This small molecule binds to this protein.
Small molecule (SMILES): CCCCC/C=C\C=C\[C@@H](O)CCCCCCCC(=O)O

Sequence of chain 1.B:
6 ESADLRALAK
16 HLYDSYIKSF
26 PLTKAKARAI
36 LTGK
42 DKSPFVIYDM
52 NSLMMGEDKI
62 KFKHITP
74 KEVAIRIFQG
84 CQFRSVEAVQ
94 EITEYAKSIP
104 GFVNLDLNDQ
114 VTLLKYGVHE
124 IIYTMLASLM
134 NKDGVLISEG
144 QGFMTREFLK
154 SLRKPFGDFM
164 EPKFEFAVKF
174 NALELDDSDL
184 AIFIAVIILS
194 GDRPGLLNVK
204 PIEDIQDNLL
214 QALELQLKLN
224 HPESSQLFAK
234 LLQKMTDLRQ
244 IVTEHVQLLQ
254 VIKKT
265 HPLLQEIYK

Binding-site contacts:
Ligand atom C18 contacts residue PHE159 of chain 1.B at 3.5 Å (hydrophobic).
Ligand atom C10 contacts residue CYS84 of chain 1.B at 3.9 Å (hydrophobic).
Ligand atom O1 contacts residue ARG87 of chain 1.B at 2.9 Å (salt-bridge).
Ligand atom O3 contacts residue LEU129 of chain 1.B at 4.0 Å.
Ligand atom C4 contacts residue ARG87 of chain 1.B at 3.8 Å.
Ligand atom C12 contacts residue HIS248 of chain 1.B at 3.8 Å.
Ligand atom C6 contacts residue ARG87 of chain 1.B at 4.0 Å.
Ligand atom C10 contacts residue SER88 of chain 1.B at 3.9 Å.
Ligand atom C16 contacts residue MET163 of chain 1.B at 3.6 Å (hydrophobic).
Ligand atom C3 contacts residue ILE125 of chain 1.B at 3.8 Å (hydrophobic).
Ligand atom C12 contacts residue PHE81 of chain 1.B at 4.1 Å (hydrophobic).
Ligand atom C7 contacts residue CYS84 of chain 1.B at 3.8 Å (hydrophobic).
Ligand atom C15 contacts residue CYS84 of chain 1.B at 3.8 Å (hydrophobic).
Ligand atom C15 contacts residue PHE162 of chain 1.B at 4.0 Å (hydrophobic).
Ligand atom C1 contacts residue LEU132 of chain 1.B at 3.6 Å (hydrophobic).
Ligand atom O1 contacts residue LEU132 of chain 1.B at 3.7 Å.
Ligand atom O3 contacts residue MET163 of chain 1.B at 4.0 Å.
Ligand atom C8 contacts residue ILE125 of chain 1.B at 3.8 Å (hydrophobic).
Ligand atom C12 contacts residue GLN85 of chain 1.B at 3.4 Å.
Ligand atom C17 contacts residue ILE80 of chain 1.B at 4.1 Å (hydrophobic).
Ligand atom C5 contacts residue ILE125 of chain 1.B at 3.2 Å (hydrophobic).
Ligand atom C7 contacts residue SER88 of chain 1.B at 3.1 Å.
Ligand atom C15 contacts residue PHE81 of chain 1.B at 3.8 Å (hydrophobic).
Ligand atom C16 contacts residue PHE162 of chain 1.B at 3.4 Å (hydrophobic).
Ligand atom C18 contacts residue LEU155 of chain 1.B at 3.9 Å (hydrophobic).
Ligand atom C4 contacts residue ALA91 of chain 1.B at 4.0 Å (hydrophobic).
Ligand atom O2 contacts residue ARG87 of chain 1.B at 3.0 Å (salt-bridge).
Ligand atom O3 contacts residue TYR126 of chain 1.B at 3.2 Å.
Ligand atom C8 contacts residue SER88 of chain 1.B at 3.4 Å.
Ligand atom O2 contacts residue LEU132 of chain 1.B at 3.6 Å.
Ligand atom C14 contacts residue PHE162 of chain 1.B at 3.0 Å (hydrophobic).
Ligand atom C12 contacts residue CYS84 of chain 1.B at 3.7 Å (hydrophobic).
Ligand atom C14 contacts residue PHE81 of chain 1.B at 3.9 Å (hydrophobic).
Ligand atom C13 contacts residue GLN85 of chain 1.B at 3.9 Å.
Ligand atom C13 contacts residue PHE81 of chain 1.B at 3.2 Å (hydrophobic).
Ligand atom C11 contacts residue CYS84 of chain 1.B at 3.4 Å (hydrophobic).
Ligand atom C1 contacts residue ARG87 of chain 1.B at 3.1 Å.
Ligand atom C2 contacts residue LEU129 of chain 1.B at 4.1 Å (hydrophobic).
Ligand atom C13 contacts residue HIS248 of chain 1.B at 3.8 Å.
Ligand atom C13 contacts residue PHE162 of chain 1.B at 3.7 Å (hydrophobic).